Binding-site contacts:
Ligand atom N3 contacts residue ASP126 of chain 1.D at 3.5 Å.
Ligand atom N contacts residue HIS82 of chain 1.D at 2.8 Å (h-bond).
Ligand atom N1 contacts residue ASP157 of chain 1.D at 3.6 Å.
Ligand atom CA contacts residue TYR81 of chain 1.D at 3.6 Å (hydrophobic).
Ligand atom O3' contacts residue VAL131 of chain 1.D at 3.6 Å.
Ligand atom N3 contacts residue GLY103 of chain 1.D at 3.5 Å.
Ligand atom N6 contacts residue PRO183 of chain 1.D at 3.5 Å (h-bond).
Ligand atom N contacts residue ASP176 of chain 1.D at 3.1 Å (salt-bridge).
Ligand atom N3 contacts residue ILE127 of chain 1.D at 3.2 Å (h-bond).
Ligand atom O2' contacts residue ASP126 of chain 1.D at 2.8 Å (salt-bridge).
Ligand atom O4' contacts residue THR177 of chain 1.D at 3.6 Å.
Ligand atom C6 contacts residue ASP157 of chain 1.D at 3.6 Å.
Ligand atom O2' contacts residue GLN48 of chain 1.D at 3.0 Å (h-bond).
Ligand atom CG contacts residue GLN72 of chain 1.D at 3.0 Å.
Ligand atom C3' contacts residue LEU67 of chain 1.D at 3.6 Å (hydrophobic).
Ligand atom O3' contacts residue ASP126 of chain 1.D at 2.7 Å (salt-bridge).
Ligand atom O4' contacts residue ASP176 of chain 1.D at 3.6 Å.
Ligand atom C3' contacts residue ASP126 of chain 1.D at 3.5 Å.
Ligand atom C5' contacts residue THR177 of chain 1.D at 3.6 Å.
Ligand atom C2 contacts residue ILE127 of chain 1.D at 3.4 Å (hydrophobic).
Ligand atom C4' contacts residue ASP176 of chain 1.D at 3.6 Å.
Ligand atom O2' contacts residue ASP128 of chain 1.D at 3.6 Å.
Ligand atom SD contacts residue ASP106 of chain 1.D at 3.6 Å (salt-bridge).
Ligand atom CA contacts residue ASP176 of chain 1.D at 3.5 Å.
Ligand atom O2' contacts residue ILE127 of chain 1.D at 3.7 Å.
Ligand atom N6 contacts residue ASP157 of chain 1.D at 2.9 Å (salt-bridge).
Ligand atom CG contacts residue ASP176 of chain 1.D at 3.4 Å.
Ligand atom C4' contacts residue ASP126 of chain 1.D at 3.5 Å.
Ligand atom N7 contacts residue PRO183 of chain 1.D at 3.4 Å (h-bond).
Ligand atom C5' contacts residue ASP176 of chain 1.D at 3.4 Å.
Ligand atom N contacts residue ASP106 of chain 1.D at 2.7 Å (salt-bridge).
Ligand atom CA contacts residue HIS82 of chain 1.D at 3.7 Å.
Ligand atom C1' contacts residue ASP126 of chain 1.D at 3.5 Å.
Ligand atom C2' contacts residue ASP126 of chain 1.D at 3.6 Å.
Ligand atom C2 contacts residue GLY158 of chain 1.D at 3.6 Å.
Ligand atom CE contacts residue GLN72 of chain 1.D at 3.4 Å.
Ligand atom C2 contacts residue VAL125 of chain 1.D at 3.5 Å (hydrophobic).
Ligand atom CB contacts residue GLN72 of chain 1.D at 3.3 Å.
Ligand atom N1 contacts residue GLY158 of chain 1.D at 2.9 Å (h-bond).
Ligand atom CE contacts residue ASP106 of chain 1.D at 3.5 Å.

Sequence of chain 1.D:
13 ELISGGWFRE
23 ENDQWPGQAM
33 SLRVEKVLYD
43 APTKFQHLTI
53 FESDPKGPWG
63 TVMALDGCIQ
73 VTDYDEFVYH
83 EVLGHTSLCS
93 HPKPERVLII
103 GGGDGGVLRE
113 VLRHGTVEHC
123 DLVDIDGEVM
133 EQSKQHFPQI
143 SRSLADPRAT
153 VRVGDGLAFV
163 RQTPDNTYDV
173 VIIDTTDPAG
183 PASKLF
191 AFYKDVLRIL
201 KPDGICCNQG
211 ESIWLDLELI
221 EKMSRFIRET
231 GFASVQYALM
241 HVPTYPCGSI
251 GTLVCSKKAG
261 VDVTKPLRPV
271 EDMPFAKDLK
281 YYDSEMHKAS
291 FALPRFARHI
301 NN

The protein below binds the small molecule below.
Small molecule (SMILES): C[S@@H](CCCN)C[C@H]1O[C@@H](n2cnc3c(N)ncnc32)[C@H](O)[C@@H]1O